Binding-site contacts:
Ligand atom O2G contacts residue THR42 of chain 1.I at 2.5 Å (h-bond).
Ligand atom C8 contacts residue THR26 of chain 1.I at 3.4 Å.
Ligand atom O1A contacts residue GLY23 of chain 1.I at 3.2 Å.
Ligand atom O6 contacts residue ASN120 of chain 1.I at 3.1 Å (h-bond).
Ligand atom O1B contacts residue GLY21 of chain 1.I at 3.4 Å (h-bond).
Ligand atom O6 contacts residue CYS153 of chain 1.I at 3.4 Å.
Ligand atom N2 contacts residue ASP123 of chain 1.I at 3.3 Å (salt-bridge).
Ligand atom N3B contacts residue MG1 of chain 1.N at 3.5 Å.
Ligand atom O3G contacts residue LYS24 of chain 1.I at 2.8 Å (salt-bridge).
Ligand atom O2B contacts residue THR25 of chain 1.I at 3.1 Å (h-bond).
Ligand atom N3B contacts residue GLY21 of chain 1.I at 3.1 Å (h-bond).
Ligand atom O2A contacts residue THR25 of chain 1.I at 3.1 Å (h-bond).
Ligand atom C5 contacts residue LYS121 of chain 1.I at 3.5 Å.
Ligand atom PG contacts residue MG1 of chain 1.N at 3.0 Å.
Ligand atom C6 contacts residue LYS121 of chain 1.I at 3.5 Å.
Ligand atom O1A contacts residue THR26 of chain 1.I at 2.8 Å (h-bond).
Ligand atom O2B contacts residue MG1 of chain 1.N at 2.2 Å.
Ligand atom N7 contacts residue ASN120 of chain 1.I at 3.0 Å (h-bond).
Ligand atom O1A contacts residue THR25 of chain 1.I at 2.4 Å (h-bond).
Ligand atom O3A contacts residue GLY23 of chain 1.I at 3.0 Å (h-bond).
Ligand atom PB contacts residue MG1 of chain 1.N at 3.4 Å.
Ligand atom O1B contacts residue ALA22 of chain 1.I at 3.0 Å (h-bond).
Ligand atom O2G contacts residue MG1 of chain 1.N at 2.8 Å.
Ligand atom O6 contacts residue ALA154 of chain 1.I at 2.8 Å (h-bond).
Ligand atom O5' contacts residue THR26 of chain 1.I at 3.5 Å (h-bond).
Ligand atom C5 contacts residue THR155 of chain 1.I at 3.6 Å.
Ligand atom O4' contacts residue LYS121 of chain 1.I at 3.3 Å.
Ligand atom O1B contacts residue GLY23 of chain 1.I at 3.0 Å (h-bond).
Ligand atom O1A contacts residue LYS24 of chain 1.I at 3.5 Å (salt-bridge).
Ligand atom O6 contacts residue THR155 of chain 1.I at 3.4 Å (h-bond).
Ligand atom C6 contacts residue THR155 of chain 1.I at 3.5 Å.
Ligand atom O1B contacts residue LYS24 of chain 1.I at 2.7 Å (salt-bridge).
Ligand atom PA contacts residue THR25 of chain 1.I at 3.2 Å.
Ligand atom N1 contacts residue ASP123 of chain 1.I at 3.2 Å (salt-bridge).
Ligand atom O6 contacts residue LYS121 of chain 1.I at 3.4 Å (salt-bridge).
Ligand atom O2G contacts residue PRO41 of chain 1.I at 3.3 Å.
Ligand atom O1G contacts residue ASP20 of chain 1.I at 3.3 Å.
Ligand atom O3G contacts residue MG1 of chain 1.N at 2.4 Å.
Ligand atom N7 contacts residue ALA154 of chain 1.I at 3.5 Å.
Ligand atom O2B contacts residue LYS24 of chain 1.I at 3.5 Å (salt-bridge).

This small molecule binds to this protein.
Small molecule (SMILES): Nc1nc2c(ncn2[C@@H]2O[C@H](CO[P](=O)(O)O[P](=O)(O)NP(=O)(O)O)[C@@H](O)[C@H]2O)c(=O)[nH]1

Sequence of chain 1.I:
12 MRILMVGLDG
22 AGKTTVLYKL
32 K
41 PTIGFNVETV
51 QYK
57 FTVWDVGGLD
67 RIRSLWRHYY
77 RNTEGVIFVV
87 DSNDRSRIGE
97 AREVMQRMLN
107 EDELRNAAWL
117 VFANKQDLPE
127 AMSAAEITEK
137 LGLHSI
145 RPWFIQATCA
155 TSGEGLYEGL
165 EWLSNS